This small molecule binds to this protein.
Small molecule (SMILES): C=C(C)[C@@H]1CCC(C)=C[C@H]1c1c(O)cc(CCCCC)cc1O

Sequence of chain 1.C:
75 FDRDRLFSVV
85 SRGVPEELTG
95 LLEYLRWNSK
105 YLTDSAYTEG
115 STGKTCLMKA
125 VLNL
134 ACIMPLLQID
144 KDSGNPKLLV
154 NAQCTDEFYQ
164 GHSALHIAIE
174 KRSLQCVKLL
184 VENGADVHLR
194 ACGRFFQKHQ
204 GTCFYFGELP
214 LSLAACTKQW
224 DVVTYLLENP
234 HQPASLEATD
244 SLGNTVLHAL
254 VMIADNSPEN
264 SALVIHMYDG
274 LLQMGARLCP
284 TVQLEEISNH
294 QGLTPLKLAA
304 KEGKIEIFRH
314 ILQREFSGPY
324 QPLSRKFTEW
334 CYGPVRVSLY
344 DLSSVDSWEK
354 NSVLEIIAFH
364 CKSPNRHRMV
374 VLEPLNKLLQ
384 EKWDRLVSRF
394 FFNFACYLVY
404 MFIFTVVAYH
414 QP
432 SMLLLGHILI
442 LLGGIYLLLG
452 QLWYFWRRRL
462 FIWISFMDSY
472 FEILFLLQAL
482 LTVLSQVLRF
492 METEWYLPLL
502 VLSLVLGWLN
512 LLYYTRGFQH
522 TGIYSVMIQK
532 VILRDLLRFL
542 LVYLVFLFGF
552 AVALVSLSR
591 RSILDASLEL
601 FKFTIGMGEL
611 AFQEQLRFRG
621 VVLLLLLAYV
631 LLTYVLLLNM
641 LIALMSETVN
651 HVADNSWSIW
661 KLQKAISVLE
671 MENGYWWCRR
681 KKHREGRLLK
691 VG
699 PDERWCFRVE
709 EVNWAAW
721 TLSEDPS

Sequence of chain 1.B:
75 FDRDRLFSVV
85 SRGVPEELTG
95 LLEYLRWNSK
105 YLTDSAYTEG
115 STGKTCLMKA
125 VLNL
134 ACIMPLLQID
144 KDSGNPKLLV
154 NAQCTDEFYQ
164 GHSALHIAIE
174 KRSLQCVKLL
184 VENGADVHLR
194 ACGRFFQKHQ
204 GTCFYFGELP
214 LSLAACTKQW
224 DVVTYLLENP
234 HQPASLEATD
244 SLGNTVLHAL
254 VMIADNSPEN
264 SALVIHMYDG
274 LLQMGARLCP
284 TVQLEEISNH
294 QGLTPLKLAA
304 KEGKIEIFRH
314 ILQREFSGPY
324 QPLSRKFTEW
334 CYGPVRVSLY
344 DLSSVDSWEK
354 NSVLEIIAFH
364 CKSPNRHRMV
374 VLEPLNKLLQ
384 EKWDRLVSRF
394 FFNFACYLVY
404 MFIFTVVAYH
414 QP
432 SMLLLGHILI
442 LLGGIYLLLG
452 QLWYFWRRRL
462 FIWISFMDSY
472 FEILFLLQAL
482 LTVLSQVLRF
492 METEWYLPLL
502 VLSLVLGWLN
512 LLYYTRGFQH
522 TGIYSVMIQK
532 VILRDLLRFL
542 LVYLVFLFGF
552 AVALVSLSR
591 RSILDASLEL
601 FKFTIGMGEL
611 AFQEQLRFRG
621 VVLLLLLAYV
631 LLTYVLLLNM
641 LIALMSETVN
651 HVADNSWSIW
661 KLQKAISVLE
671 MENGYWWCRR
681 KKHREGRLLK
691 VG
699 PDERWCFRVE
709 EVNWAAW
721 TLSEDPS

Binding-site contacts:
Ligand atom C07 contacts residue LEU631 of chain 1.B at 4.0 Å (hydrophobic).
Ligand atom C18 contacts residue LEU538 of chain 1.C at 4.0 Å (hydrophobic).
Ligand atom O01 contacts residue VAL635 of chain 1.B at 4.3 Å.
Ligand atom C21 contacts residue LEU534 of chain 1.C at 3.7 Å (hydrophobic).
Ligand atom C05 contacts residue TYR634 of chain 1.B at 3.7 Å (hydrophobic).
Ligand atom C17 contacts residue LEU541 of chain 1.C at 3.9 Å (hydrophobic).
Ligand atom C13 contacts residue LEU637 of chain 1.C at 4.1 Å (hydrophobic).
Ligand atom C14 contacts residue PHE540 of chain 1.C at 3.5 Å (hydrophobic).
Ligand atom C13 contacts residue PHE540 of chain 1.C at 3.8 Å (hydrophobic).
Ligand atom C13 contacts residue TYR544 of chain 1.C at 3.5 Å (hydrophobic).
Ligand atom O02 contacts residue LEU541 of chain 1.C at 3.2 Å (h-bond).
Ligand atom C20 contacts residue LEU538 of chain 1.C at 3.4 Å (hydrophobic).
Ligand atom C16 contacts residue VAL635 of chain 1.B at 3.8 Å (hydrophobic).
Ligand atom C04 contacts residue PHE540 of chain 1.C at 4.0 Å (hydrophobic).
Ligand atom C16 contacts residue LEU631 of chain 1.B at 4.2 Å (hydrophobic).
Ligand atom C20 contacts residue LEU537 of chain 1.C at 3.4 Å (hydrophobic).
Ligand atom C12 contacts residue PHE540 of chain 1.C at 4.2 Å (hydrophobic).
Ligand atom O01 contacts residue LEU631 of chain 1.B at 3.4 Å (h-bond).
Ligand atom C06 contacts residue TYR634 of chain 1.B at 3.5 Å (hydrophobic).
Ligand atom O02 contacts residue LEU537 of chain 1.C at 2.6 Å (h-bond).
Ligand atom C08 contacts residue LEU541 of chain 1.C at 4.3 Å (hydrophobic).
Ligand atom C22 contacts residue VAL635 of chain 1.B at 3.7 Å (hydrophobic).
Ligand atom C14 contacts residue MET640 of chain 1.C at 4.0 Å (hydrophobic).
Ligand atom C10 contacts residue PHE540 of chain 1.C at 4.2 Å (hydrophobic).
Ligand atom C21 contacts residue LEU537 of chain 1.C at 3.7 Å (hydrophobic).
Ligand atom C12 contacts residue LEU541 of chain 1.C at 3.8 Å (hydrophobic).
Ligand atom C12 contacts residue LEU537 of chain 1.C at 3.2 Å (hydrophobic).
Ligand atom C21 contacts residue LEU538 of chain 1.C at 4.2 Å (hydrophobic).
Ligand atom C23 contacts residue LEU537 of chain 1.C at 3.9 Å (hydrophobic).
Ligand atom C23 contacts residue VAL635 of chain 1.B at 3.7 Å (hydrophobic).
Ligand atom C22 contacts residue LEU537 of chain 1.C at 3.6 Å (hydrophobic).
Ligand atom C17 contacts residue LEU537 of chain 1.C at 3.0 Å (hydrophobic).
Ligand atom C19 contacts residue LEU537 of chain 1.C at 3.5 Å (hydrophobic).
Ligand atom C05 contacts residue LEU637 of chain 1.C at 3.8 Å (hydrophobic).
Ligand atom C17 contacts residue LEU538 of chain 1.C at 4.3 Å (hydrophobic).
Ligand atom O01 contacts residue TYR634 of chain 1.B at 4.2 Å.
Ligand atom O02 contacts residue PHE540 of chain 1.C at 3.0 Å.
Ligand atom C06 contacts residue THR604 of chain 1.C at 4.1 Å.
Ligand atom C07 contacts residue LEU541 of chain 1.C at 4.0 Å (hydrophobic).
Ligand atom C06 contacts residue LEU637 of chain 1.C at 4.0 Å (hydrophobic).